Binding-site contacts:
Ligand atom C8 contacts residue ASN645 of chain 1.A at 3.5 Å.
Ligand atom C5 contacts residue ASN645 of chain 1.A at 3.7 Å.
Ligand atom C4 contacts residue ASN645 of chain 1.A at 4.2 Å.
Ligand atom C2 contacts residue ASN645 of chain 1.A at 2.4 Å.
Ligand atom C1 contacts residue ASN645 of chain 1.A at 1.4 Å.
Ligand atom C3 contacts residue ASN645 of chain 1.A at 3.8 Å.
Ligand atom N2 contacts residue ASN645 of chain 1.A at 2.9 Å (h-bond).
Ligand atom O7 contacts residue GLN673 of chain 1.A at 3.9 Å.
Ligand atom O7 contacts residue ASN645 of chain 1.A at 4.3 Å.
Ligand atom C7 contacts residue ASN645 of chain 1.A at 3.4 Å.
Ligand atom O5 contacts residue ASN645 of chain 1.A at 2.4 Å (h-bond).

This small molecule binds to this protein.
Small molecule (SMILES): CC(=O)N[C@@H]1[C@@H](O)[C@H](O)[C@@H](CO)O[C@H]1O

Sequence of chain 1.A:
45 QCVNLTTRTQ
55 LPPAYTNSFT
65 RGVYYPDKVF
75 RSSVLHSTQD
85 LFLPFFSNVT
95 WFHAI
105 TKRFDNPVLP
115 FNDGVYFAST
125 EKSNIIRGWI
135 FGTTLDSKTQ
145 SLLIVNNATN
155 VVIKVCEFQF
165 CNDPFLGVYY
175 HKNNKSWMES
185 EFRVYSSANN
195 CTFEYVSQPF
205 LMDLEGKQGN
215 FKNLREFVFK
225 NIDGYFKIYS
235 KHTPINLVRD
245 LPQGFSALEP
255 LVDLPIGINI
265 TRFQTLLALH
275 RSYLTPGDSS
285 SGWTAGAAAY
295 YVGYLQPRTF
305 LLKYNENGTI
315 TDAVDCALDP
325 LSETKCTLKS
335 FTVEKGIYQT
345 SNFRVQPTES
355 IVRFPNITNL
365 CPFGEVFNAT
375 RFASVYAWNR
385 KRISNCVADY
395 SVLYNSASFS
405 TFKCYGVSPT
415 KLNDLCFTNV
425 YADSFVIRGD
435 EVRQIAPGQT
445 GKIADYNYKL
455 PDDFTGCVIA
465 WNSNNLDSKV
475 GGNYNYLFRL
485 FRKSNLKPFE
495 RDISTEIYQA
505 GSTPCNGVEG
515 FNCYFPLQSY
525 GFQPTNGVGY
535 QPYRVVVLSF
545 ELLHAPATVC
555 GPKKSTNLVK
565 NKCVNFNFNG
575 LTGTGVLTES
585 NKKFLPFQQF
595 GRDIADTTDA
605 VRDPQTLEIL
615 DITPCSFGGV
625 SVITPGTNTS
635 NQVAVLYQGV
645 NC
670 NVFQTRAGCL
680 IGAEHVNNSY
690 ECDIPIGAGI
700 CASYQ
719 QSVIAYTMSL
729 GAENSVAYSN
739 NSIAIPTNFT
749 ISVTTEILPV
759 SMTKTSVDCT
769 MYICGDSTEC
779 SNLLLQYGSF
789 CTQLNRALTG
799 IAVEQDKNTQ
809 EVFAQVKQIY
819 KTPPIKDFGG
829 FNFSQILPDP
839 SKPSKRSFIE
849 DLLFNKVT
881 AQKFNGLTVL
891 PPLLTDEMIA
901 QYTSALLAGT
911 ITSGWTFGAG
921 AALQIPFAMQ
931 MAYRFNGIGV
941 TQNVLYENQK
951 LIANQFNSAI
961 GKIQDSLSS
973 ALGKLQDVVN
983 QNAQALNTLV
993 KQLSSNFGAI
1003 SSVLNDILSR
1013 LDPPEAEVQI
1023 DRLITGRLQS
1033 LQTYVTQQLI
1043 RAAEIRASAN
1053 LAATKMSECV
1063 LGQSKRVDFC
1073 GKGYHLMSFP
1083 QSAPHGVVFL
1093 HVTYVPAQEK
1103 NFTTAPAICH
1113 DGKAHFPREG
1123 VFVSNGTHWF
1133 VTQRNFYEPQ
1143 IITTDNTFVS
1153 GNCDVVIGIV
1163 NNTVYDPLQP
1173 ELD